Sequence of chain 1.A:
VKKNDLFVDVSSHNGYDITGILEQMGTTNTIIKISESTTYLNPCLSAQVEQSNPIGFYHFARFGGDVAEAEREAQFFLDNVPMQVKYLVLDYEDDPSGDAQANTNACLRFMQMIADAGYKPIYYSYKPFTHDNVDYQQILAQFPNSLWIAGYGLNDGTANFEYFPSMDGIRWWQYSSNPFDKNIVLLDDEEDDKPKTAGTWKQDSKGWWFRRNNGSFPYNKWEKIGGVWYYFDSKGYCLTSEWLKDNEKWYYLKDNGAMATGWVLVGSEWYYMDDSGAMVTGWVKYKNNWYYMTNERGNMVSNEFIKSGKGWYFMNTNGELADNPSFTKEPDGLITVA

Binding-site contacts:
Ligand atom N contacts residue GLY154 of chain 1.A at 2.9 Å (h-bond).
Ligand atom O2 contacts residue MUB1 of chain 1.B at 3.6 Å.
Ligand atom O2 contacts residue ALA1 of chain 1.D at 3.5 Å.
Ligand atom O2 contacts residue TYR164 of chain 1.A at 3.8 Å.
Ligand atom CD contacts residue MUB1 of chain 1.B at 4.0 Å.
Ligand atom N1 contacts residue ALA1 of chain 1.D at 4.2 Å.
Ligand atom CG contacts residue GLY154 of chain 1.A at 4.0 Å.
Ligand atom O2 contacts residue GLY154 of chain 1.A at 4.1 Å.
Ligand atom N contacts residue MUB1 of chain 1.B at 4.2 Å.
Ligand atom CB contacts residue ALA1 of chain 1.D at 3.7 Å (hydrophobic).
Ligand atom N contacts residue ALA1 of chain 1.D at 1.3 Å.
Ligand atom CA contacts residue GLY154 of chain 1.A at 3.8 Å.
Ligand atom N1 contacts residue MUB1 of chain 1.B at 4.3 Å.
Ligand atom O contacts residue LEU155 of chain 1.A at 4.2 Å.
Ligand atom CB contacts residue GLY154 of chain 1.A at 3.8 Å.
Ligand atom CA contacts residue ALA1 of chain 1.D at 2.4 Å (hydrophobic).
Ligand atom CG contacts residue ALA1 of chain 1.D at 3.9 Å (hydrophobic).
Ligand atom CD contacts residue ALA1 of chain 1.D at 3.3 Å (hydrophobic).

This protein binds this small molecule.
Small molecule (SMILES): NC(=O)[C@H](N)CCC(=O)O